This protein binds this small molecule.
Small molecule (SMILES): CC(=O)N[C@H]1[C@H](O[C@H]2[C@H](O)[C@@H](NC(C)=O)CO[C@@H]2CO[C@H]2O[C@@H](C)[C@@H](O)[C@@H](O)[C@@H]2O)O[C@H](CO)[C@@H](O)[C@@H]1O

Binding-site contacts:
Ligand atom C5 contacts residue ASN245 of chain 5.A at 3.6 Å.
Ligand atom C8 contacts residue PRO281 of chain 5.A at 3.8 Å (hydrophobic).
Ligand atom O5 contacts residue ASN245 of chain 5.A at 4.0 Å.
Ligand atom O7 contacts residue PRO281 of chain 5.A at 4.3 Å.
Ligand atom O5 contacts residue ASN241 of chain 5.A at 2.4 Å (h-bond).
Ligand atom C1 contacts residue ASN245 of chain 5.A at 3.8 Å.
Ligand atom O4 contacts residue LEU249 of chain 5.A at 3.9 Å.
Ligand atom N2 contacts residue ASN241 of chain 5.A at 2.7 Å (h-bond).
Ligand atom O4 contacts residue PHE278 of chain 5.A at 4.0 Å.
Ligand atom C7 contacts residue ASN241 of chain 5.A at 3.0 Å.
Ligand atom O5 contacts residue PRO281 of chain 5.A at 4.2 Å.
Ligand atom C6 contacts residue LYS248 of chain 5.A at 4.3 Å.
Ligand atom O2 contacts residue PRO281 of chain 5.A at 4.2 Å.
Ligand atom C5 contacts residue PHE278 of chain 5.A at 4.3 Å (hydrophobic).
Ligand atom C8 contacts residue ARG242 of chain 5.A at 4.4 Å.
Ligand atom C1 contacts residue ASN245 of chain 5.A at 4.4 Å.
Ligand atom C3 contacts residue ASN241 of chain 5.A at 3.6 Å.
Ligand atom C1 contacts residue ASN241 of chain 5.A at 1.4 Å.
Ligand atom C2 contacts residue ASN241 of chain 5.A at 2.3 Å.
Ligand atom O7 contacts residue ASN241 of chain 5.A at 4.0 Å.
Ligand atom O6 contacts residue ASN245 of chain 5.A at 4.1 Å.
Ligand atom C5 contacts residue ASN245 of chain 5.A at 4.2 Å.
Ligand atom C4 contacts residue PHE278 of chain 5.A at 3.3 Å (hydrophobic).
Ligand atom C6 contacts residue ASN245 of chain 5.A at 3.4 Å.
Ligand atom O3 contacts residue PHE278 of chain 5.A at 3.9 Å.
Ligand atom C5 contacts residue ASN241 of chain 5.A at 3.7 Å.
Ligand atom C7 contacts residue PRO281 of chain 5.A at 3.9 Å (hydrophobic).
Ligand atom C6 contacts residue ASN245 of chain 5.A at 4.0 Å.
Ligand atom C6 contacts residue LEU249 of chain 5.A at 3.9 Å (hydrophobic).
Ligand atom C3 contacts residue PHE278 of chain 5.A at 3.6 Å (hydrophobic).
Ligand atom C6 contacts residue PRO281 of chain 5.A at 4.0 Å (hydrophobic).
Ligand atom N2 contacts residue PRO281 of chain 5.A at 4.3 Å.
Ligand atom C8 contacts residue ASN241 of chain 5.A at 3.0 Å.
Ligand atom C5 contacts residue PRO281 of chain 5.A at 4.1 Å (hydrophobic).
Ligand atom C8 contacts residue VAL279 of chain 5.A at 3.5 Å (hydrophobic).
Ligand atom O3 contacts residue PRO281 of chain 5.A at 4.0 Å.
Ligand atom C8 contacts residue ASN245 of chain 5.A at 4.0 Å.
Ligand atom O5 contacts residue ASN245 of chain 5.A at 3.8 Å.
Ligand atom C8 contacts residue VAL280 of chain 5.A at 4.2 Å (hydrophobic).
Ligand atom C4 contacts residue ASN241 of chain 5.A at 4.2 Å.

Sequence of chain 5.A:
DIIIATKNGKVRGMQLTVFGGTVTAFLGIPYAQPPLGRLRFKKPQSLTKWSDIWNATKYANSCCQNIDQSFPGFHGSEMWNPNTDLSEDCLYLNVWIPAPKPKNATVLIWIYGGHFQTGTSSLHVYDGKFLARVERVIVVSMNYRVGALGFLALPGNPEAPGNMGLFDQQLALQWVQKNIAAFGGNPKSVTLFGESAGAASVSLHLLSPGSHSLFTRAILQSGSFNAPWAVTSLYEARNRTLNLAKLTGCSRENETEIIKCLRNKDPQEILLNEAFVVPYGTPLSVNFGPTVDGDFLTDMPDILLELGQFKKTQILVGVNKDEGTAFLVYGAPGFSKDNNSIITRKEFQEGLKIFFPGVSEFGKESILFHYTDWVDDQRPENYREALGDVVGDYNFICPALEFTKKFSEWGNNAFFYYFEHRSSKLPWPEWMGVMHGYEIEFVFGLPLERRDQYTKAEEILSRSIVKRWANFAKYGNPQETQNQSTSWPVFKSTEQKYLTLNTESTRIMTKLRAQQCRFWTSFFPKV